Binding-site contacts:
Ligand atom C02 contacts residue SER39 of chain 1.A at 3.8 Å.
Ligand atom C01 contacts residue TYR71 of chain 1.A at 4.2 Å (hydrophobic).
Ligand atom C02 contacts residue TYR71 of chain 1.A at 4.0 Å (hydrophobic).
Ligand atom C05 contacts residue TYR71 of chain 1.A at 4.0 Å (hydrophobic).
Ligand atom C05 contacts residue GLU37 of chain 1.A at 3.3 Å.
Ligand atom C03 contacts residue TYR71 of chain 1.A at 3.8 Å (hydrophobic).
Ligand atom C02 contacts residue LEU56 of chain 1.A at 3.8 Å (hydrophobic).
Ligand atom C01 contacts residue ASP38 of chain 1.A at 3.7 Å.
Ligand atom C01 contacts residue SER39 of chain 1.A at 3.7 Å.
Ligand atom C01 contacts residue GLU37 of chain 1.A at 3.3 Å.
Ligand atom C01 contacts residue LEU56 of chain 1.A at 3.9 Å (hydrophobic).
Ligand atom C04 contacts residue TYR71 of chain 1.A at 3.5 Å (hydrophobic).

Sequence of chain 1.A:
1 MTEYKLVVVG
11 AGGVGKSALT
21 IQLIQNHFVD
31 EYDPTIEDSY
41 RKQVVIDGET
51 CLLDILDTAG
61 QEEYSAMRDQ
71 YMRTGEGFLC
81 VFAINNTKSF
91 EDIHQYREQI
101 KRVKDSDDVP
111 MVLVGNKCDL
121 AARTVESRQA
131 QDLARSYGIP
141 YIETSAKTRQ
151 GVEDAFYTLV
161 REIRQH

This protein binds this small molecule.
Small molecule (SMILES): OC1CCCC1